Binding-site contacts:
Ligand atom C02 contacts residue THR127 of chain 1.D at 3.9 Å.
Ligand atom C02 contacts residue ARG128 of chain 1.D at 4.0 Å.
Ligand atom O18 contacts residue PHE296 of chain 1.D at 3.9 Å.
Ligand atom N13 contacts residue ARG128 of chain 1.D at 2.9 Å (salt-bridge).
Ligand atom C08 contacts residue HEM1 of chain 1.R at 3.3 Å.
Ligand atom N14 contacts residue ARG128 of chain 1.D at 3.7 Å.
Ligand atom N14 contacts residue HEM1 of chain 1.R at 3.6 Å.
Ligand atom C01 contacts residue ARG128 of chain 1.D at 3.9 Å.
Ligand atom N17 contacts residue PHE99 of chain 1.C at 3.6 Å.
Ligand atom C05 contacts residue ARG128 of chain 1.D at 4.0 Å.
Ligand atom C03 contacts residue ARG128 of chain 1.D at 3.9 Å.
Ligand atom N15 contacts residue HIS95 of chain 1.C at 3.2 Å (h-bond).
Ligand atom C07 contacts residue ARG128 of chain 1.D at 3.5 Å.
Ligand atom N12 contacts residue GLU131 of chain 1.D at 3.3 Å.
Ligand atom C08 contacts residue HIS95 of chain 1.C at 3.5 Å.
Ligand atom C09 contacts residue HEM1 of chain 1.R at 3.5 Å.
Ligand atom N16 contacts residue HIS95 of chain 1.C at 2.6 Å (h-bond).
Ligand atom N16 contacts residue HEM1 of chain 1.R at 3.3 Å (h-bond).
Ligand atom C10 contacts residue HEM1 of chain 1.R at 3.6 Å.
Ligand atom C03 contacts residue PHE255 of chain 1.D at 3.8 Å (hydrophobic).
Ligand atom N17 contacts residue ARG128 of chain 1.D at 3.6 Å.
Ligand atom C09 contacts residue ARG128 of chain 1.D at 3.8 Å.
Ligand atom C05 contacts residue PHE255 of chain 1.D at 3.7 Å (hydrophobic).
Ligand atom O18 contacts residue HEM1 of chain 1.R at 3.5 Å.
Ligand atom C01 contacts residue THR127 of chain 1.D at 3.4 Å.
Ligand atom N15 contacts residue GLU131 of chain 1.D at 4.0 Å.
Ligand atom N16 contacts residue GLN91 of chain 1.C at 3.6 Å.
Ligand atom N13 contacts residue HEM1 of chain 1.R at 3.4 Å.
Ligand atom N12 contacts residue GLN91 of chain 1.C at 3.6 Å.
Ligand atom N12 contacts residue HEM1 of chain 1.R at 3.2 Å.
Ligand atom C03 contacts residue THR127 of chain 1.D at 3.7 Å.
Ligand atom C07 contacts residue HEM1 of chain 1.R at 3.3 Å.
Ligand atom C10 contacts residue ARG128 of chain 1.D at 3.4 Å.
Ligand atom N16 contacts residue ARG128 of chain 1.D at 3.8 Å.
Ligand atom C08 contacts residue ARG128 of chain 1.D at 3.2 Å.
Ligand atom N17 contacts residue HEM1 of chain 1.R at 2.8 Å (h-bond).
Ligand atom N13 contacts residue HIS95 of chain 1.C at 4.0 Å.
Ligand atom C04 contacts residue ARG128 of chain 1.D at 4.0 Å.
Ligand atom N15 contacts residue GLN91 of chain 1.C at 2.6 Å (h-bond).
Ligand atom N15 contacts residue HEM1 of chain 1.R at 3.3 Å.

Sequence of chain 1.D:
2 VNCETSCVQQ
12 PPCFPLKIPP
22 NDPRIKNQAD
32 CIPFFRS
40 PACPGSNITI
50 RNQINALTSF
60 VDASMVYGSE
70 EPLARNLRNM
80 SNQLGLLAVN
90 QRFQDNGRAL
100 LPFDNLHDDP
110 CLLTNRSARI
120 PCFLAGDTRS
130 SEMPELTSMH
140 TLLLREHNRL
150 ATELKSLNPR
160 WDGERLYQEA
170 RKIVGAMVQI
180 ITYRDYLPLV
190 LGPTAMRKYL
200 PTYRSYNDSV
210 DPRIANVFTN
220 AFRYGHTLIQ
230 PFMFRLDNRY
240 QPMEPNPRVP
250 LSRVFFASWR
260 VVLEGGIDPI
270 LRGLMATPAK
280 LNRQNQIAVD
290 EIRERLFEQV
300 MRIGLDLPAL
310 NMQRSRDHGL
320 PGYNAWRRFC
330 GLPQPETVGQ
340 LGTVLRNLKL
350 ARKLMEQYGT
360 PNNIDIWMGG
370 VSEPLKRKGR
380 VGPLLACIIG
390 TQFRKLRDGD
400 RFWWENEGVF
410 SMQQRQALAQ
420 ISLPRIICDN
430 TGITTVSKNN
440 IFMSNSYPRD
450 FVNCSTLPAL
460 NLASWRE

Sequence of chain 1.C:
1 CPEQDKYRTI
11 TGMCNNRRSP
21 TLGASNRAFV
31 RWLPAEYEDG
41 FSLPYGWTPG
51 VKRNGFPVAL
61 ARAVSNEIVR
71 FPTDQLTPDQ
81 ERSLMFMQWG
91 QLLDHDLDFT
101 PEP

This protein binds this small molecule.
Small molecule (SMILES): Nc1nc(OCc2ccccc2)c2[nH]nnc2n1